Binding-site contacts:
Ligand atom C14 contacts residue HIS41 of chain 1.A at 3.3 Å.
Ligand atom C12 contacts residue ASP187 of chain 1.A at 3.8 Å.
Ligand atom C6 contacts residue ASN142 of chain 1.A at 3.7 Å.
Ligand atom O1 contacts residue GLY143 of chain 1.A at 2.9 Å (h-bond).
Ligand atom C13 contacts residue HIS41 of chain 1.A at 3.6 Å.
Ligand atom N1 contacts residue ASN142 of chain 1.A at 3.0 Å (h-bond).
Ligand atom C11 contacts residue GLN189 of chain 1.A at 3.5 Å.
Ligand atom C8 contacts residue CYS145 of chain 1.A at 3.6 Å (hydrophobic).
Ligand atom N2 contacts residue CYS145 of chain 1.A at 2.9 Å (h-bond).
Ligand atom C10 contacts residue MET49 of chain 1.A at 3.8 Å (hydrophobic).
Ligand atom C3 contacts residue GLU166 of chain 1.A at 3.2 Å.
Ligand atom C13 contacts residue ASP187 of chain 1.A at 3.8 Å.
Ligand atom C10 contacts residue GLN189 of chain 1.A at 3.7 Å.
Ligand atom O6 contacts residue GLU166 of chain 1.A at 3.5 Å (salt-bridge).
Ligand atom C7 contacts residue CYS145 of chain 1.A at 1.8 Å (hydrophobic).
Ligand atom C9 contacts residue HIS164 of chain 1.A at 3.3 Å.
Ligand atom O6 contacts residue SER1 of chain 2.A at 3.8 Å.
Ligand atom O7 contacts residue ASN142 of chain 1.A at 3.2 Å (h-bond).
Ligand atom C9 contacts residue MET165 of chain 1.A at 3.6 Å (hydrophobic).
Ligand atom O1 contacts residue SER144 of chain 1.A at 3.2 Å (h-bond).
Ligand atom C14 contacts residue MET49 of chain 1.A at 2.7 Å (hydrophobic).
Ligand atom O1 contacts residue CYS145 of chain 1.A at 2.6 Å (h-bond).
Ligand atom C16 contacts residue ASN142 of chain 1.A at 3.2 Å.
Ligand atom O2 contacts residue MET165 of chain 1.A at 3.4 Å.
Ligand atom C17 contacts residue ASN142 of chain 1.A at 3.1 Å.
Ligand atom C15 contacts residue HIS41 of chain 1.A at 3.2 Å.
Ligand atom C10 contacts residue HIS41 of chain 1.A at 3.8 Å.
Ligand atom O7 contacts residue SER1 of chain 2.A at 3.6 Å.
Ligand atom C6 contacts residue CYS145 of chain 1.A at 2.7 Å (hydrophobic).
Ligand atom O4 contacts residue ASN142 of chain 1.A at 3.2 Å (h-bond).
Ligand atom C13 contacts residue MET49 of chain 1.A at 3.1 Å (hydrophobic).
Ligand atom O3 contacts residue HIS41 of chain 1.A at 3.7 Å.
Ligand atom C8 contacts residue MET165 of chain 1.A at 3.8 Å (hydrophobic).
Ligand atom C8 contacts residue HIS164 of chain 1.A at 3.5 Å.
Ligand atom C15 contacts residue MET49 of chain 1.A at 2.9 Å (hydrophobic).
Ligand atom O7 contacts residue LEU141 of chain 1.A at 3.6 Å.
Ligand atom C12 contacts residue GLN189 of chain 1.A at 3.8 Å.
Ligand atom C5 contacts residue ASN142 of chain 1.A at 3.1 Å.
Ligand atom C4 contacts residue ASN142 of chain 1.A at 3.2 Å.
Ligand atom O2 contacts residue GLU166 of chain 1.A at 3.2 Å (salt-bridge).

Sequence of chain 1.A:
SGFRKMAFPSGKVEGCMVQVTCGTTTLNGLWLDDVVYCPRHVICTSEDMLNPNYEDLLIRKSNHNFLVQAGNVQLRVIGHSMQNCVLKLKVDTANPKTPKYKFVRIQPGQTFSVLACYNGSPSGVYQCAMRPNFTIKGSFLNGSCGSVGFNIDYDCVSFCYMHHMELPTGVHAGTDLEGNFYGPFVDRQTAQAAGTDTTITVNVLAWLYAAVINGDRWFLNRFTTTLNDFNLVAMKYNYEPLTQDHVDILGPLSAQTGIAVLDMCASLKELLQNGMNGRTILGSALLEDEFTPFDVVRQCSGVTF

This small molecule binds to this protein.
Small molecule (SMILES): CC(C)([C@@H](N/C=C(/C=O)NC(=O)COc1ccccc1)C(=O)OCc1ccc(F)cc1F)S(=O)O

Sequence of chain 2.A:
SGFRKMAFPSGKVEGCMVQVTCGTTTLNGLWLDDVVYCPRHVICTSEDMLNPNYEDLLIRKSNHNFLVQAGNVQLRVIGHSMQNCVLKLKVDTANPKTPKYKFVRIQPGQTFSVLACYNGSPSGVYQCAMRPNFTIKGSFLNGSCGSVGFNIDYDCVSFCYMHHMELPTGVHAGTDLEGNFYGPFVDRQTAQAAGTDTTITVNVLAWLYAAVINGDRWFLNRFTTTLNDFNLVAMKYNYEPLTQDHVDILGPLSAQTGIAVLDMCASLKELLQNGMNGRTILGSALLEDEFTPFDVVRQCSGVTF